Sequence of chain 1.B:
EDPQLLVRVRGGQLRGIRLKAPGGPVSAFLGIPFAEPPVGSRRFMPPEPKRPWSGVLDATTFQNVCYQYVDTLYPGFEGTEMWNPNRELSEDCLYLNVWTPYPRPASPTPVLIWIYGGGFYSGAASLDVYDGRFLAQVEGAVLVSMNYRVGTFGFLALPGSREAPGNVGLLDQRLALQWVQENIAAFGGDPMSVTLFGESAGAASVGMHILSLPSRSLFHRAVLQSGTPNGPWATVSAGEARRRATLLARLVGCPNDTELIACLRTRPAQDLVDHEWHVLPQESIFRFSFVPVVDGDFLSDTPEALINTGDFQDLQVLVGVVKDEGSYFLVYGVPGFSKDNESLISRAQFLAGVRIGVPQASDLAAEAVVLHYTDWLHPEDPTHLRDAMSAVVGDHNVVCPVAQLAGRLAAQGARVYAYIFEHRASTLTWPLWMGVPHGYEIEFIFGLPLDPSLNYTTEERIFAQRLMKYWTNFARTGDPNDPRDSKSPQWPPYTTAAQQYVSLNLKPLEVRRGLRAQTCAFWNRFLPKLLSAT

Binding-site contacts:
Ligand atom O5 contacts residue SER347 of chain 1.B at 3.5 Å.
Ligand atom C2 contacts residue ASN350 of chain 1.B at 2.5 Å.
Ligand atom C1 contacts residue ASN350 of chain 1.B at 1.5 Å.
Ligand atom C6 contacts residue SER347 of chain 1.B at 4.0 Å.
Ligand atom C5 contacts residue ASN350 of chain 1.B at 3.7 Å.
Ligand atom C1 contacts residue SER347 of chain 1.B at 4.2 Å.
Ligand atom C4 contacts residue ASN350 of chain 1.B at 4.3 Å.
Ligand atom O5 contacts residue ASN350 of chain 1.B at 2.4 Å (h-bond).
Ligand atom C3 contacts residue GLY345 of chain 1.B at 4.3 Å.
Ligand atom C5 contacts residue SER347 of chain 1.B at 3.9 Å.
Ligand atom O7 contacts residue ASN350 of chain 1.B at 3.1 Å (h-bond).
Ligand atom C3 contacts residue ASN350 of chain 1.B at 3.9 Å.
Ligand atom N2 contacts residue ASN350 of chain 1.B at 3.0 Å (h-bond).
Ligand atom C7 contacts residue ASN350 of chain 1.B at 3.4 Å.
Ligand atom C1 contacts residue GLY345 of chain 1.B at 4.3 Å.

This small molecule binds to this protein.
Small molecule (SMILES): CC(=O)N[C@@H]1[C@@H](O)[C@H](O)[C@@H](CO)O[C@H]1O